The protein below binds the small molecule below.
Small molecule (SMILES): OC[C@H]1O[C@H](O)[C@@H](O)[C@@H](O)[C@@H]1O

Binding-site contacts:
Ligand atom C4 contacts residue NAG2 of chain 2.C at 4.3 Å.
Ligand atom O4 contacts residue BMA3 of chain 2.C at 3.8 Å.
Ligand atom O4 contacts residue NAG2 of chain 2.C at 3.7 Å.
Ligand atom C5 contacts residue BMA3 of chain 2.C at 4.1 Å.
Ligand atom O6 contacts residue BMA3 of chain 2.C at 3.9 Å.
Ligand atom C2 contacts residue NAG2 of chain 2.C at 4.2 Å.
Ligand atom O3 contacts residue NAG2 of chain 2.C at 2.9 Å (h-bond).
Ligand atom C3 contacts residue NAG2 of chain 2.C at 3.6 Å.